Binding-site contacts:
Ligand atom C2 contacts residue ASN153 of chain 51.A at 2.5 Å.
Ligand atom O6 contacts residue LYS157 of chain 51.A at 3.8 Å.
Ligand atom C8 contacts residue GLY102 of chain 51.C at 3.3 Å.
Ligand atom C1 contacts residue ASN153 of chain 51.A at 1.4 Å.
Ligand atom O3 contacts residue HIS149 of chain 51.A at 4.4 Å.
Ligand atom N2 contacts residue HIS149 of chain 51.A at 4.3 Å.
Ligand atom C5 contacts residue ASN153 of chain 51.A at 3.7 Å.
Ligand atom C6 contacts residue HIS158 of chain 51.A at 3.8 Å.
Ligand atom C6 contacts residue LYS157 of chain 51.A at 3.8 Å.
Ligand atom C5 contacts residue HIS158 of chain 51.A at 4.1 Å.
Ligand atom O5 contacts residue ASN153 of chain 51.A at 2.4 Å (h-bond).
Ligand atom C7 contacts residue HIS149 of chain 51.A at 4.2 Å.
Ligand atom C8 contacts residue TRP101 of chain 51.C at 3.6 Å (hydrophobic).
Ligand atom O7 contacts residue HIS149 of chain 51.A at 3.3 Å.
Ligand atom C8 contacts residue ASN103 of chain 51.C at 4.5 Å.
Ligand atom C3 contacts residue ASN153 of chain 51.A at 3.8 Å.
Ligand atom C5 contacts residue LYS157 of chain 51.A at 4.1 Å.
Ligand atom O5 contacts residue HIS158 of chain 51.A at 3.1 Å.
Ligand atom C7 contacts residue ASN153 of chain 51.A at 3.7 Å.
Ligand atom O5 contacts residue THR155 of chain 51.A at 4.3 Å.
Ligand atom C4 contacts residue ASN153 of chain 51.A at 4.2 Å.
Ligand atom C1 contacts residue HIS149 of chain 51.A at 4.0 Å.
Ligand atom O7 contacts residue ASN153 of chain 51.A at 4.0 Å.
Ligand atom C1 contacts residue THR155 of chain 51.A at 3.9 Å.
Ligand atom C1 contacts residue HIS158 of chain 51.A at 4.0 Å.
Ligand atom N2 contacts residue ASN153 of chain 51.A at 2.9 Å (h-bond).
Ligand atom O5 contacts residue HIS149 of chain 51.A at 4.1 Å.
Ligand atom C2 contacts residue HIS149 of chain 51.A at 3.6 Å.

Sequence of chain 51.C:
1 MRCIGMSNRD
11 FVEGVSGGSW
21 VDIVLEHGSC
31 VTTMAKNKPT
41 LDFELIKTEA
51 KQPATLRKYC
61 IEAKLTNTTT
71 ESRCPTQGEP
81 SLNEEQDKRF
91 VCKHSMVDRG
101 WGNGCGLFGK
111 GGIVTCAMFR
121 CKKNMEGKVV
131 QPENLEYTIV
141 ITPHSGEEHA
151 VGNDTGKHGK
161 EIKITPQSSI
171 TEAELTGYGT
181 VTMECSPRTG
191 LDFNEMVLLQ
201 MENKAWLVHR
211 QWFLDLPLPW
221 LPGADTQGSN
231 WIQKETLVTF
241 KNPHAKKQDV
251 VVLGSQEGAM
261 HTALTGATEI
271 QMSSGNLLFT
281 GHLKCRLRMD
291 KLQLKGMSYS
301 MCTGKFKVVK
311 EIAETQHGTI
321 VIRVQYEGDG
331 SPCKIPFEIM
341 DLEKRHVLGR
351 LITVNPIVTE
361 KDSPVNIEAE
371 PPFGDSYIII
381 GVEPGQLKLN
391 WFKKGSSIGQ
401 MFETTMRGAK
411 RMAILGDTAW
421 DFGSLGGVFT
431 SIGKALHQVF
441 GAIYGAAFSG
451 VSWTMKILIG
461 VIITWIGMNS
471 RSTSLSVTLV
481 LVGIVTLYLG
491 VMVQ

The small molecule below binds the protein below.
Small molecule (SMILES): CC(=O)N[C@@H]1[C@@H](O)[C@H](O)[C@@H](CO)O[C@H]1O

Sequence of chain 51.A:
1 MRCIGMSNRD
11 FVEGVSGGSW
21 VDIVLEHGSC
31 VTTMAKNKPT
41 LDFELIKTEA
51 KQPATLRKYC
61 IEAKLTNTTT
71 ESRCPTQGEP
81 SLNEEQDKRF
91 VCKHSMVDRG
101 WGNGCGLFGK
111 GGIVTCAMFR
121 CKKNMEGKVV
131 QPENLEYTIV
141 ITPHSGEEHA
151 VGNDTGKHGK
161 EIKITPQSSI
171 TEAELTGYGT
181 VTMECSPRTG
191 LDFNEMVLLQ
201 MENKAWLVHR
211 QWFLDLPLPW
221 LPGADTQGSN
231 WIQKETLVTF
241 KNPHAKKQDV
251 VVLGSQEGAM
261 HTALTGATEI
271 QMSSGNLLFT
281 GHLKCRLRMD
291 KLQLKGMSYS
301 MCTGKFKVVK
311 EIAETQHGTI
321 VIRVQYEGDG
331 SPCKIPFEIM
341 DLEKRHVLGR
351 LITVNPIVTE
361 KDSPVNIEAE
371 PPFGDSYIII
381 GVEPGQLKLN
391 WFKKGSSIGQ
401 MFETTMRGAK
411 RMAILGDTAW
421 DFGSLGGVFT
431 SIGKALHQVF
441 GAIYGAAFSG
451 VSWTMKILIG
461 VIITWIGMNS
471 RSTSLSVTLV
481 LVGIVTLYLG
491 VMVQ